The small molecule below binds the protein below.
Small molecule (SMILES): CC(=O)N[C@@H]1[C@@H](O)[C@H](O)[C@@H](CO)O[C@H]1O

Binding-site contacts:
Ligand atom C7 contacts residue GLN1353 of chain 1.A at 3.2 Å.
Ligand atom C4 contacts residue ASN1365 of chain 1.A at 4.2 Å.
Ligand atom O7 contacts residue GLN1353 of chain 1.A at 2.9 Å (h-bond).
Ligand atom C5 contacts residue HIS1295 of chain 1.A at 4.1 Å.
Ligand atom C6 contacts residue HIS1295 of chain 1.A at 3.9 Å.
Ligand atom C2 contacts residue ASN1365 of chain 1.A at 2.4 Å.
Ligand atom N2 contacts residue GLN1293 of chain 1.A at 4.2 Å.
Ligand atom N2 contacts residue GLN1353 of chain 1.A at 4.0 Å.
Ligand atom C2 contacts residue GLN1293 of chain 1.A at 4.5 Å.
Ligand atom O5 contacts residue HIS1295 of chain 1.A at 3.1 Å.
Ligand atom C1 contacts residue HIS1295 of chain 1.A at 3.9 Å.
Ligand atom N2 contacts residue ASN1365 of chain 1.A at 3.0 Å (h-bond).
Ligand atom C1 contacts residue ASN1365 of chain 1.A at 1.4 Å.
Ligand atom C1 contacts residue GLN1353 of chain 1.A at 4.2 Å.
Ligand atom C5 contacts residue ASN1365 of chain 1.A at 3.6 Å.
Ligand atom C8 contacts residue GLN1353 of chain 1.A at 3.6 Å.
Ligand atom C3 contacts residue ASN1365 of chain 1.A at 3.8 Å.
Ligand atom O7 contacts residue ASN1365 of chain 1.A at 4.0 Å.
Ligand atom O6 contacts residue HIS1295 of chain 1.A at 3.2 Å.
Ligand atom C7 contacts residue ASN1365 of chain 1.A at 3.7 Å.
Ligand atom O5 contacts residue ASN1365 of chain 1.A at 2.3 Å (h-bond).

Sequence of chain 1.A:
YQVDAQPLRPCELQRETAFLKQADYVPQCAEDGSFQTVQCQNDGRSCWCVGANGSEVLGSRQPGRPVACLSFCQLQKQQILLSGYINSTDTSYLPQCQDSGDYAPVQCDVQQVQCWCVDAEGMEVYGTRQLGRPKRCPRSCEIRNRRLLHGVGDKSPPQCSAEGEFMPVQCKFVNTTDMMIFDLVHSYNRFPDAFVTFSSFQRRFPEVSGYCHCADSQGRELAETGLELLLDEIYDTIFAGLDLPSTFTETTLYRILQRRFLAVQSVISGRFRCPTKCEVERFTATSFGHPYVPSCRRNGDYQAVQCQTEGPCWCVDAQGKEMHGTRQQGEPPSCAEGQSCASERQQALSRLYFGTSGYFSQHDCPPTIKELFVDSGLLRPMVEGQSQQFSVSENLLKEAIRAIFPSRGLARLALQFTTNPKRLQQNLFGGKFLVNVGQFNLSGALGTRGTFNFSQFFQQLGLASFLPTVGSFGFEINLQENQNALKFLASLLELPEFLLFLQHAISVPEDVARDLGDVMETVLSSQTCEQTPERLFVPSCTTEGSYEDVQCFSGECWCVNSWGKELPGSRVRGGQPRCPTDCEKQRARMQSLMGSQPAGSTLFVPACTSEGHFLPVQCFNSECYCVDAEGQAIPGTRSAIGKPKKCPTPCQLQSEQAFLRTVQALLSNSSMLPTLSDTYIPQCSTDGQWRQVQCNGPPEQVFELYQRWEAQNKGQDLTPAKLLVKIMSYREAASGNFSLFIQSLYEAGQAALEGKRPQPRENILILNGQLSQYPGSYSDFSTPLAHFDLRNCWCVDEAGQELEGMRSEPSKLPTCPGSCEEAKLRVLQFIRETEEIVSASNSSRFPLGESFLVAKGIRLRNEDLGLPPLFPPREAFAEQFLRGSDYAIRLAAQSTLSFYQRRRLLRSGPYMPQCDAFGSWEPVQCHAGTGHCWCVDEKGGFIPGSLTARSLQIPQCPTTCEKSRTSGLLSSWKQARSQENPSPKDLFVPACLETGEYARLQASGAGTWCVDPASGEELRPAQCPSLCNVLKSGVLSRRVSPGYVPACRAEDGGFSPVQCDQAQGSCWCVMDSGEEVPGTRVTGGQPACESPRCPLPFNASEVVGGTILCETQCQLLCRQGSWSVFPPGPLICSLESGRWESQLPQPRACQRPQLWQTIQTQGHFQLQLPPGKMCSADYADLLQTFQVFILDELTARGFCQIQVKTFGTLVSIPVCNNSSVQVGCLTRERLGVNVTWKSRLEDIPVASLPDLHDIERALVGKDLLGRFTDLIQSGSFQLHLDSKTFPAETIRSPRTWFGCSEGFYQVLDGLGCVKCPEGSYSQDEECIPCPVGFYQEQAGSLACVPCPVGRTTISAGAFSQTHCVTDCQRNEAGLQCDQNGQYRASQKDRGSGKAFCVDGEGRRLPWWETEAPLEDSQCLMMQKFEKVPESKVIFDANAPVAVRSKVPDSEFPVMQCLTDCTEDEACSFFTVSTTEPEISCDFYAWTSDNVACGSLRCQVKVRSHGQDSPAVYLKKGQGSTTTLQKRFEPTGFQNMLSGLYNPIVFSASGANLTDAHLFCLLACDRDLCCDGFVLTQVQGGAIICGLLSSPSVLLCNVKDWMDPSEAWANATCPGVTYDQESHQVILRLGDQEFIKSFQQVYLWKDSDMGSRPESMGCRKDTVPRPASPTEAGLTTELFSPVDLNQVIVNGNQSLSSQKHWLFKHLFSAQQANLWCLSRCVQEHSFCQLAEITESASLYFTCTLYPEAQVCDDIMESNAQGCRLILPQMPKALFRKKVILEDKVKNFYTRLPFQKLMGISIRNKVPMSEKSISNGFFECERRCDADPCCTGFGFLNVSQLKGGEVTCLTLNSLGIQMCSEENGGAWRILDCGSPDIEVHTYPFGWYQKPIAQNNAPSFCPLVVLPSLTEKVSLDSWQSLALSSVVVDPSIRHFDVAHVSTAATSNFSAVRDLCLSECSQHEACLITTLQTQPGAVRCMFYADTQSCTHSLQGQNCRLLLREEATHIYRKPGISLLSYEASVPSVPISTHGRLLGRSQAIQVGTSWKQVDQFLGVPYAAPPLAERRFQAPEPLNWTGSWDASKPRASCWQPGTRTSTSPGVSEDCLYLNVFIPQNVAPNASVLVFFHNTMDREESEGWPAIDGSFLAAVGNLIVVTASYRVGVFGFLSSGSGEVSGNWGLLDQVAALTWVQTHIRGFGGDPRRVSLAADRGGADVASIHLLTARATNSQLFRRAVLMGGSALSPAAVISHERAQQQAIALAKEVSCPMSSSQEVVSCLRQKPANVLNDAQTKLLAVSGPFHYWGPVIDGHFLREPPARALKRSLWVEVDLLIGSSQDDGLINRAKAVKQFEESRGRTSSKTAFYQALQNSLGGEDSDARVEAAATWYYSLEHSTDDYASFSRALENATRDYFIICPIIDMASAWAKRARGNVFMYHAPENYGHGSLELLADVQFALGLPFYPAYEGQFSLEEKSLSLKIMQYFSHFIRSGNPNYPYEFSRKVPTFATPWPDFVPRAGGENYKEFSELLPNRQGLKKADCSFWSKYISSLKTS